Sequence of chain 1.A:
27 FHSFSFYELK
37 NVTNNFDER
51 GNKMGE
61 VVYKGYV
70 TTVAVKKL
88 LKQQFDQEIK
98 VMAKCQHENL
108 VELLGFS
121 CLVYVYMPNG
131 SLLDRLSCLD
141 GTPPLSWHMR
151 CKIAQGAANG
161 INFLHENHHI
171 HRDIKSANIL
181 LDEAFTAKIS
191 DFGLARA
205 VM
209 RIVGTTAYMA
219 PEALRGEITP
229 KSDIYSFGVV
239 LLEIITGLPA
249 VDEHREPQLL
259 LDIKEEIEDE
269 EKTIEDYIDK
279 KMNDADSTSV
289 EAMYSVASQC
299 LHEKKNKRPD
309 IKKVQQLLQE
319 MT

The protein below binds the small molecule below.
Small molecule (SMILES): CC(=O)N1CCN(C2CCC(Nc3ncnn4ccc([C@H](C)CC(N)=O)c34)CC2)CC1

Binding-site contacts:
Ligand atom C13 contacts residue LEU139 of chain 1.A at 3.5 Å (hydrophobic).
Ligand atom C18 contacts residue ALA73 of chain 1.A at 3.6 Å (hydrophobic).
Ligand atom C3 contacts residue LEU180 of chain 1.A at 3.8 Å (hydrophobic).
Ligand atom C13 contacts residue ASP134 of chain 1.A at 3.4 Å.
Ligand atom C16 contacts residue LEU139 of chain 1.A at 3.7 Å (hydrophobic).
Ligand atom C18 contacts residue VAL125 of chain 1.A at 3.5 Å (hydrophobic).
Ligand atom C19 contacts residue TYR124 of chain 1.A at 3.7 Å (hydrophobic).
Ligand atom C14 contacts residue ASP134 of chain 1.A at 3.5 Å.
Ligand atom N1 contacts residue TYR126 of chain 1.A at 3.7 Å.
Ligand atom C15 contacts residue ASP134 of chain 1.A at 3.7 Å.
Ligand atom C4 contacts residue LEU180 of chain 1.A at 3.7 Å (hydrophobic).
Ligand atom C21 contacts residue ASP191 of chain 1.A at 3.5 Å.
Ligand atom C10 contacts residue ASP134 of chain 1.A at 3.4 Å.
Ligand atom N contacts residue ALA73 of chain 1.A at 3.5 Å.
Ligand atom N6 contacts residue LEU180 of chain 1.A at 3.5 Å.
Ligand atom C12 contacts residue ASP134 of chain 1.A at 3.4 Å.
Ligand atom N4 contacts residue ASP134 of chain 1.A at 2.9 Å (salt-bridge).
Ligand atom N5 contacts residue LEU139 of chain 1.A at 3.5 Å.
Ligand atom C3 contacts residue ALA73 of chain 1.A at 3.9 Å (hydrophobic).
Ligand atom N6 contacts residue ASP191 of chain 1.A at 3.1 Å (salt-bridge).
Ligand atom C11 contacts residue LEU180 of chain 1.A at 3.9 Å (hydrophobic).
Ligand atom C20 contacts residue ASP191 of chain 1.A at 3.5 Å.
Ligand atom N1 contacts residue MET127 of chain 1.A at 2.9 Å (h-bond).
Ligand atom C12 contacts residue MET54 of chain 1.A at 3.5 Å (hydrophobic).
Ligand atom N2 contacts residue LEU180 of chain 1.A at 3.5 Å.
Ligand atom N1 contacts residue ALA73 of chain 1.A at 3.8 Å.
Ligand atom N6 contacts residue ASN178 of chain 1.A at 3.2 Å (h-bond).
Ligand atom C18 contacts residue TYR124 of chain 1.A at 3.6 Å (hydrophobic).
Ligand atom N6 contacts residue ALA177 of chain 1.A at 3.3 Å (h-bond).
Ligand atom C21 contacts residue SER190 of chain 1.A at 3.7 Å.
Ligand atom C9 contacts residue ASP134 of chain 1.A at 3.7 Å.
Ligand atom N1 contacts residue VAL125 of chain 1.A at 3.8 Å.
Ligand atom C21 contacts residue LEU180 of chain 1.A at 3.8 Å (hydrophobic).
Ligand atom C contacts residue VAL62 of chain 1.A at 3.8 Å (hydrophobic).
Ligand atom C20 contacts residue SER190 of chain 1.A at 3.9 Å.
Ligand atom C8 contacts residue MET54 of chain 1.A at 3.6 Å (hydrophobic).
Ligand atom C4 contacts residue MET127 of chain 1.A at 3.3 Å (hydrophobic).
Ligand atom N6 contacts residue SER190 of chain 1.A at 2.8 Å (h-bond).
Ligand atom C4 contacts residue TYR126 of chain 1.A at 3.9 Å (hydrophobic).
Ligand atom C5 contacts residue LEU180 of chain 1.A at 3.5 Å (hydrophobic).